This small molecule binds to this protein.
Small molecule (SMILES): CC(=O)N[C@H]1[C@H](O[C@H]2[C@H](O)[C@@H](NC(C)=O)CO[C@@H]2CO[C@@H]2O[C@@H](C)[C@@H](O)[C@@H](O)[C@@H]2O)O[C@H](CO)[C@@H](O)[C@@H]1O

Binding-site contacts:
Ligand atom N2 contacts residue ASN349 of chain 1.A at 3.4 Å (h-bond).
Ligand atom C1 contacts residue ASN349 of chain 1.A at 2.1 Å.
Ligand atom C1 contacts residue SER346 of chain 1.A at 4.4 Å.
Ligand atom C8 contacts residue PRO343 of chain 1.A at 4.0 Å (hydrophobic).
Ligand atom C3 contacts residue ASN349 of chain 1.A at 4.5 Å.
Ligand atom C5 contacts residue ASN349 of chain 1.A at 4.2 Å.
Ligand atom O7 contacts residue PRO343 of chain 1.A at 4.5 Å.
Ligand atom O5 contacts residue ASN349 of chain 1.A at 2.9 Å (h-bond).
Ligand atom C7 contacts residue ASN349 of chain 1.A at 3.8 Å.
Ligand atom O7 contacts residue ASN349 of chain 1.A at 4.3 Å.
Ligand atom O5 contacts residue SER346 of chain 1.A at 4.1 Å.
Ligand atom C8 contacts residue GLY344 of chain 1.A at 4.0 Å.
Ligand atom O4 contacts residue GLY344 of chain 1.A at 4.1 Å.
Ligand atom C6 contacts residue PHE345 of chain 1.A at 4.5 Å (hydrophobic).
Ligand atom C2 contacts residue ASN349 of chain 1.A at 3.1 Å.
Ligand atom C7 contacts residue GLY344 of chain 1.A at 4.3 Å.
Ligand atom C7 contacts residue PRO343 of chain 1.A at 4.5 Å (hydrophobic).
Ligand atom C8 contacts residue ASN349 of chain 1.A at 4.2 Å.
Ligand atom C5 contacts residue PHE345 of chain 1.A at 4.5 Å (hydrophobic).
Ligand atom C8 contacts residue ALA342 of chain 1.A at 4.3 Å (hydrophobic).
Ligand atom C1 contacts residue GLY344 of chain 1.A at 3.9 Å.
Ligand atom C5 contacts residue GLY344 of chain 1.A at 4.3 Å.
Ligand atom C4 contacts residue GLY344 of chain 1.A at 4.5 Å.
Ligand atom C2 contacts residue GLY344 of chain 1.A at 4.4 Å.
Ligand atom C3 contacts residue GLY344 of chain 1.A at 4.3 Å.
Ligand atom N2 contacts residue GLY344 of chain 1.A at 4.4 Å.

Sequence of chain 1.A:
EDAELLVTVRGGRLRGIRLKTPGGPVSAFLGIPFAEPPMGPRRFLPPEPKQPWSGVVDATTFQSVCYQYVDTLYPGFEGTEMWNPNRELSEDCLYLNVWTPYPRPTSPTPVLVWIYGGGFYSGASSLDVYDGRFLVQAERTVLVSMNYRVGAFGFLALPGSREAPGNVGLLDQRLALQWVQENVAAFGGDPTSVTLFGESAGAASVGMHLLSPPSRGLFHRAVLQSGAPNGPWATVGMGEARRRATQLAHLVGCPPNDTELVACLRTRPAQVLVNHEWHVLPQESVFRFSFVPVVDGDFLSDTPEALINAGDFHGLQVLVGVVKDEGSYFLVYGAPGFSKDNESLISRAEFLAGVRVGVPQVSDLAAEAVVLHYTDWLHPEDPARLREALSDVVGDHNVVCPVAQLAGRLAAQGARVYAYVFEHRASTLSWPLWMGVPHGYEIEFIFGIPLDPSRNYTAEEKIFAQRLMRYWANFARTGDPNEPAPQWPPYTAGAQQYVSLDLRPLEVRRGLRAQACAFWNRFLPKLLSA